Sequence of chain 1.H:
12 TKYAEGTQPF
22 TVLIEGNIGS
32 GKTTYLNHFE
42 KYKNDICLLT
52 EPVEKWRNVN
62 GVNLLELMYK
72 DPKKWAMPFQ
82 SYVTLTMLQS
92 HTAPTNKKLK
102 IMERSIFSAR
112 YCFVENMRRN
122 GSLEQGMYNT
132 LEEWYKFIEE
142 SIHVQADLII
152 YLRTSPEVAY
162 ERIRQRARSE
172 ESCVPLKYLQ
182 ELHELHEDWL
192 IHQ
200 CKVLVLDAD

Binding-site contacts:
Ligand atom C5' contacts residue GLU52 of chain 1.H at 3.3 Å.
Ligand atom N3 contacts residue GLN81 of chain 1.H at 2.9 Å (h-bond).
Ligand atom C3' contacts residue GLU172 of chain 1.H at 3.9 Å.
Ligand atom C1' contacts residue TYR70 of chain 1.H at 3.9 Å (hydrophobic).
Ligand atom C5 contacts residue TRP57 of chain 1.H at 4.3 Å (hydrophobic).
Ligand atom N4 contacts residue PHE114 of chain 1.H at 3.6 Å.
Ligand atom C5' contacts residue TRP57 of chain 1.H at 3.9 Å (hydrophobic).
Ligand atom O2 contacts residue MET69 of chain 1.H at 3.5 Å.
Ligand atom N3 contacts residue PHE114 of chain 1.H at 3.3 Å.
Ligand atom C3' contacts residue ILE29 of chain 1.H at 3.8 Å (hydrophobic).
Ligand atom C4 contacts residue PHE114 of chain 1.H at 3.4 Å (hydrophobic).
Ligand atom N4 contacts residue ALA110 of chain 1.H at 3.6 Å.
Ligand atom O4' contacts residue TRP57 of chain 1.H at 4.0 Å.
Ligand atom O2 contacts residue GLN81 of chain 1.H at 3.5 Å (h-bond).
Ligand atom C6 contacts residue GLU52 of chain 1.H at 3.7 Å.
Ligand atom C1' contacts residue PHE114 of chain 1.H at 4.2 Å (hydrophobic).
Ligand atom O5' contacts residue ARG105 of chain 1.H at 3.3 Å (salt-bridge).
Ligand atom C3' contacts residue TYR70 of chain 1.H at 4.0 Å (hydrophobic).
Ligand atom O4' contacts residue LEU66 of chain 1.H at 3.8 Å.
Ligand atom C2' contacts residue ILE29 of chain 1.H at 3.5 Å (hydrophobic).
Ligand atom O2 contacts residue PHE114 of chain 1.H at 3.9 Å.
Ligand atom C6 contacts residue PHE114 of chain 1.H at 3.8 Å (hydrophobic).
Ligand atom C6 contacts residue ARG105 of chain 1.H at 3.8 Å.
Ligand atom O2 contacts residue PHE80 of chain 1.H at 3.3 Å.
Ligand atom N1 contacts residue PHE114 of chain 1.H at 3.7 Å.
Ligand atom N4 contacts residue VAL84 of chain 1.H at 3.5 Å.
Ligand atom C2 contacts residue PHE80 of chain 1.H at 3.6 Å (hydrophobic).
Ligand atom O5' contacts residue GLU172 of chain 1.H at 4.0 Å.
Ligand atom C2' contacts residue ARG105 of chain 1.H at 4.2 Å.
Ligand atom C2 contacts residue GLN81 of chain 1.H at 3.7 Å.
Ligand atom O5' contacts residue GLU52 of chain 1.H at 3.0 Å (salt-bridge).
Ligand atom C4 contacts residue GLN81 of chain 1.H at 3.9 Å.
Ligand atom C2' contacts residue PHE114 of chain 1.H at 3.6 Å (hydrophobic).
Ligand atom N4 contacts residue GLN81 of chain 1.H at 3.4 Å (h-bond).
Ligand atom C5 contacts residue GLU52 of chain 1.H at 3.8 Å.
Ligand atom C5 contacts residue PHE114 of chain 1.H at 3.7 Å (hydrophobic).
Ligand atom C2 contacts residue PHE114 of chain 1.H at 3.5 Å (hydrophobic).
Ligand atom N3 contacts residue PHE80 of chain 1.H at 3.7 Å.
Ligand atom C2' contacts residue TYR70 of chain 1.H at 3.9 Å (hydrophobic).
Ligand atom C4 contacts residue VAL84 of chain 1.H at 4.1 Å (hydrophobic).

A protein and the small-molecule ligand that binds it are described below.
Small molecule (SMILES): Nc1ccn([C@H]2CC[C@@H](COP(=O)(O)O)O2)c(=O)n1